A small-molecule ligand and the protein it binds are described below.
Small molecule (SMILES): CC(=O)N[C@@H]1[C@@H](O)[C@H](O)[C@@H](CO)O[C@H]1O

Binding-site contacts:
Ligand atom O7 contacts residue ASN72 of chain 1.A at 3.7 Å.
Ligand atom C4 contacts residue ASN72 of chain 1.A at 4.2 Å.
Ligand atom O5 contacts residue LYS8 of chain 1.A at 4.0 Å.
Ligand atom N2 contacts residue ASN72 of chain 1.A at 2.6 Å (h-bond).
Ligand atom C2 contacts residue ASN72 of chain 1.A at 2.5 Å.
Ligand atom C7 contacts residue ASN72 of chain 1.A at 3.1 Å.
Ligand atom C3 contacts residue ASN72 of chain 1.A at 3.8 Å.
Ligand atom C5 contacts residue ASN72 of chain 1.A at 3.7 Å.
Ligand atom O5 contacts residue ASN72 of chain 1.A at 2.4 Å (h-bond).
Ligand atom C1 contacts residue ASN72 of chain 1.A at 1.4 Å.
Ligand atom C8 contacts residue ASN72 of chain 1.A at 3.4 Å.

Sequence of chain 1.A:
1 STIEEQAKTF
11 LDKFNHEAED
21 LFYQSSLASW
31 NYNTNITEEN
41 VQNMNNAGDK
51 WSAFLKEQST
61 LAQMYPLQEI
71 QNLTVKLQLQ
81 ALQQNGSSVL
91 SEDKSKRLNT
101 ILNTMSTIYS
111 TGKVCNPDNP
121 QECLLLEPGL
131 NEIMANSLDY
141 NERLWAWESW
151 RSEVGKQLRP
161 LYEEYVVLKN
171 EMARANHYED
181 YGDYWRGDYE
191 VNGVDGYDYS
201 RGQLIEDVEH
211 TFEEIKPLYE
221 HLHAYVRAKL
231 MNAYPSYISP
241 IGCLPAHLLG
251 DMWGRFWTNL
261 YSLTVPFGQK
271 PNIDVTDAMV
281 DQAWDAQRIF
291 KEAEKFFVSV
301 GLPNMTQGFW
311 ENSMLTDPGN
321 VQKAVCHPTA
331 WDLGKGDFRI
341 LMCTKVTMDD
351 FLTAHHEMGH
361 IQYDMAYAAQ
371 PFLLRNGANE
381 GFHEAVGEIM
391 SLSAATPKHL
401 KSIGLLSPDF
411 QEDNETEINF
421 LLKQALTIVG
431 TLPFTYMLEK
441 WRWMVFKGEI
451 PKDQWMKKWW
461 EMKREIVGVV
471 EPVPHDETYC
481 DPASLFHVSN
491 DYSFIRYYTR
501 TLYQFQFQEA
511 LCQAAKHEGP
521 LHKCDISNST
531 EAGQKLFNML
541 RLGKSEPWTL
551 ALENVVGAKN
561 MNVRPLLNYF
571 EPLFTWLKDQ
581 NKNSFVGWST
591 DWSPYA